This protein binds this small molecule.
Small molecule (SMILES): COc1ccccc1Nc1ncc(Cl)c(Nc2ccc(N3CCC(N4CCCCC4)CC3)c3c2C(=O)N(C)C3)n1

Sequence of chain 1.A:
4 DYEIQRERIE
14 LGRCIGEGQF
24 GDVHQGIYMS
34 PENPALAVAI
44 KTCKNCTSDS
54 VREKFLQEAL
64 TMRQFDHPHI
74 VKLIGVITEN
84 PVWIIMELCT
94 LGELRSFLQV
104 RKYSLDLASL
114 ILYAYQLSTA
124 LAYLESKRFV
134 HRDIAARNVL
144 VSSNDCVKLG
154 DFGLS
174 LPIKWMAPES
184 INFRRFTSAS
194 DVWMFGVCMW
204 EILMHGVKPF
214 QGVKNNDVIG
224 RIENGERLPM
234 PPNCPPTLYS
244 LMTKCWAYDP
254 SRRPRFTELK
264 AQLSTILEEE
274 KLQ

Binding-site contacts:
Ligand atom N1 contacts residue LEU91 of chain 1.A at 3.7 Å.
Ligand atom NAE contacts residue LEU157 of chain 1.A at 3.6 Å.
Ligand atom CBE contacts residue GLU96 of chain 1.A at 2.5 Å.
Ligand atom CBF contacts residue GLU96 of chain 1.A at 3.4 Å.
Ligand atom N1 contacts residue CYS92 of chain 1.A at 2.8 Å (h-bond).
Ligand atom CBH contacts residue GLU96 of chain 1.A at 3.5 Å.
Ligand atom CAT contacts residue ASN141 of chain 1.A at 3.7 Å.
Ligand atom OAI contacts residue ASP154 of chain 1.A at 3.0 Å (salt-bridge).
Ligand atom OAI contacts residue LEU157 of chain 1.A at 3.5 Å.
Ligand atom CAL contacts residue CYS92 of chain 1.A at 3.4 Å (hydrophobic).
Ligand atom CAN contacts residue LEU157 of chain 1.A at 3.6 Å (hydrophobic).
Ligand atom CAZ contacts residue ILE18 of chain 1.A at 3.5 Å (hydrophobic).
Ligand atom CBA contacts residue ILE18 of chain 1.A at 3.5 Å (hydrophobic).
Ligand atom NAH contacts residue CYS92 of chain 1.A at 2.7 Å (h-bond).
Ligand atom N3 contacts residue LEU143 of chain 1.A at 3.5 Å.
Ligand atom CBJ contacts residue GLU96 of chain 1.A at 3.2 Å.
Ligand atom CAS contacts residue THR93 of chain 1.A at 3.2 Å.
Ligand atom OAR contacts residue LEU91 of chain 1.A at 3.5 Å.
Ligand atom C2 contacts residue LEU143 of chain 1.A at 3.7 Å (hydrophobic).
Ligand atom CAQ contacts residue CYS92 of chain 1.A at 3.6 Å (hydrophobic).
Ligand atom C6 contacts residue CYS92 of chain 1.A at 3.5 Å (hydrophobic).
Ligand atom CBE contacts residue ILE18 of chain 1.A at 3.7 Å (hydrophobic).
Ligand atom C5 contacts residue LEU143 of chain 1.A at 3.4 Å (hydrophobic).
Ligand atom N1 contacts residue LEU143 of chain 1.A at 3.6 Å.
Ligand atom C2 contacts residue CYS92 of chain 1.A at 3.7 Å (hydrophobic).
Ligand atom CAT contacts residue SER158 of chain 1.A at 3.1 Å.
Ligand atom NBI contacts residue GLU96 of chain 1.A at 3.6 Å.
Ligand atom C5 contacts residue ALA42 of chain 1.A at 3.6 Å (hydrophobic).
Ligand atom CAM contacts residue LEU157 of chain 1.A at 3.6 Å (hydrophobic).
Ligand atom CAT contacts residue ASP154 of chain 1.A at 3.5 Å.
Ligand atom OAR contacts residue CYS92 of chain 1.A at 3.2 Å (h-bond).
Ligand atom NBC contacts residue GLU96 of chain 1.A at 3.5 Å (salt-bridge).
Ligand atom CBG contacts residue GLU96 of chain 1.A at 3.0 Å.
Ligand atom C6 contacts residue LEU143 of chain 1.A at 3.5 Å (hydrophobic).
Ligand atom CAV contacts residue ILE18 of chain 1.A at 3.6 Å (hydrophobic).
Ligand atom C6 contacts residue GLU90 of chain 1.A at 3.2 Å.
Ligand atom OAI contacts residue GLY153 of chain 1.A at 3.4 Å.
Ligand atom CAW contacts residue ILE18 of chain 1.A at 3.6 Å (hydrophobic).
Ligand atom C4 contacts residue LEU143 of chain 1.A at 3.4 Å (hydrophobic).
Ligand atom CAJ contacts residue LEU157 of chain 1.A at 3.7 Å (hydrophobic).